Sequence of chain 1.B:
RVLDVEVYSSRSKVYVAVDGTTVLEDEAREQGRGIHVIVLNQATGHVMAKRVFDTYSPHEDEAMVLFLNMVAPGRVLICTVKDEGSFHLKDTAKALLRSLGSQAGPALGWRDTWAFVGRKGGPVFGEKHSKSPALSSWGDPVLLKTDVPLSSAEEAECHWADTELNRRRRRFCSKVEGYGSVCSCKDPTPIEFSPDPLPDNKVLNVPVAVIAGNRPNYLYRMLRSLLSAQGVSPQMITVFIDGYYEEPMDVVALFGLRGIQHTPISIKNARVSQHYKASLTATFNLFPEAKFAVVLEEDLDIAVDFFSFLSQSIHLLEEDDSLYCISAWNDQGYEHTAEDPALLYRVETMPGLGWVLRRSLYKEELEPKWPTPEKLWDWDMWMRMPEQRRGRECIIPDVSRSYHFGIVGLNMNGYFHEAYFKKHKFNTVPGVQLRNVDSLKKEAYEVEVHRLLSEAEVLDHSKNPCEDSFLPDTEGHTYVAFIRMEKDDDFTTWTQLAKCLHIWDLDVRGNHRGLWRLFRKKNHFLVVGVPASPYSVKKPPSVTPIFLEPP

The protein below binds the small molecule below.
Small molecule (SMILES): OC[C@H]1O[C@H](O)[C@@H](O)[C@@H](O)[C@@H]1O

Binding-site contacts:
Ligand atom O3 contacts residue ASP385 of chain 1.B at 3.7 Å.
Ligand atom C5 contacts residue THR5 of chain 1.D at 2.8 Å.
Ligand atom C6 contacts residue PHE421 of chain 1.B at 3.4 Å (hydrophobic).
Ligand atom C4 contacts residue THR5 of chain 1.D at 3.5 Å.
Ligand atom C2 contacts residue ARG389 of chain 1.B at 3.7 Å.
Ligand atom C1 contacts residue THR5 of chain 1.D at 1.4 Å.
Ligand atom C2 contacts residue ASP385 of chain 1.B at 3.1 Å.
Ligand atom C2 contacts residue THR5 of chain 1.D at 2.4 Å.
Ligand atom C3 contacts residue ASP385 of chain 1.B at 4.0 Å.
Ligand atom O2 contacts residue THR5 of chain 1.D at 3.7 Å.
Ligand atom O4 contacts residue PHE426 of chain 1.B at 4.5 Å.
Ligand atom O6 contacts residue MET417 of chain 1.B at 4.0 Å.
Ligand atom O4 contacts residue TRP509 of chain 1.B at 3.4 Å.
Ligand atom C1 contacts residue ASP385 of chain 1.B at 4.3 Å.
Ligand atom C6 contacts residue PRO6 of chain 1.D at 4.2 Å (hydrophobic).
Ligand atom C2 contacts residue MET386 of chain 1.B at 3.7 Å (hydrophobic).
Ligand atom O3 contacts residue ARG389 of chain 1.B at 3.5 Å (salt-bridge).
Ligand atom O4 contacts residue ARG514 of chain 1.B at 4.0 Å.
Ligand atom C3 contacts residue THR5 of chain 1.D at 3.0 Å.
Ligand atom O3 contacts residue MET386 of chain 1.B at 4.5 Å.
Ligand atom O3 contacts residue ARG514 of chain 1.B at 3.1 Å (salt-bridge).
Ligand atom O2 contacts residue ARG389 of chain 1.B at 4.1 Å.
Ligand atom C1 contacts residue ASN416 of chain 1.B at 4.5 Å.
Ligand atom C3 contacts residue ARG389 of chain 1.B at 4.0 Å.
Ligand atom C6 contacts residue THR5 of chain 1.D at 4.1 Å.
Ligand atom C6 contacts residue ASN416 of chain 1.B at 4.0 Å.
Ligand atom C6 contacts residue UDP1 of chain 1.H at 4.3 Å.
Ligand atom O2 contacts residue ASP385 of chain 1.B at 2.4 Å (salt-bridge).
Ligand atom C3 contacts residue ARG514 of chain 1.B at 3.5 Å.
Ligand atom O6 contacts residue PHE421 of chain 1.B at 4.2 Å.
Ligand atom O5 contacts residue THR5 of chain 1.D at 2.3 Å (h-bond).
Ligand atom O3 contacts residue THR5 of chain 1.D at 4.4 Å.
Ligand atom C1 contacts residue MET386 of chain 1.B at 4.1 Å (hydrophobic).
Ligand atom C3 contacts residue MET386 of chain 1.B at 3.9 Å (hydrophobic).
Ligand atom O6 contacts residue UDP1 of chain 1.H at 3.0 Å (h-bond).
Ligand atom C5 contacts residue PRO6 of chain 1.D at 4.2 Å (hydrophobic).
Ligand atom O5 contacts residue UDP1 of chain 1.H at 3.9 Å.
Ligand atom O5 contacts residue ASN416 of chain 1.B at 4.0 Å.
Ligand atom O4 contacts residue THR5 of chain 1.D at 4.4 Å.
Ligand atom O6 contacts residue ASN416 of chain 1.B at 3.5 Å.

Sequence of chain 1.D:
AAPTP